The protein below binds the small molecule below.
Small molecule (SMILES): CC(=O)N[C@H]1[C@H](O[C@H]2[C@H](O)[C@@H](NC(C)=O)CO[C@@H]2CO)O[C@H](CO)[C@@H](O)[C@@H]1O

Binding-site contacts:
Ligand atom C3 contacts residue THR124 of chain 1.C at 4.5 Å.
Ligand atom C5 contacts residue ASN122 of chain 1.C at 3.8 Å.
Ligand atom C1 contacts residue ASN122 of chain 1.C at 1.5 Å.
Ligand atom C1 contacts residue ALA123 of chain 1.C at 3.9 Å (hydrophobic).
Ligand atom O7 contacts residue ASN122 of chain 1.C at 4.3 Å.
Ligand atom C8 contacts residue ASN125 of chain 1.C at 4.0 Å.
Ligand atom N2 contacts residue ASN122 of chain 1.C at 2.8 Å (h-bond).
Ligand atom O5 contacts residue ASN125 of chain 1.C at 4.4 Å.
Ligand atom C8 contacts residue ALA123 of chain 1.C at 3.6 Å (hydrophobic).
Ligand atom C2 contacts residue ASN125 of chain 1.C at 4.5 Å.
Ligand atom C1 contacts residue ASN125 of chain 1.C at 4.1 Å.
Ligand atom C8 contacts residue GLU154 of chain 1.C at 4.2 Å.
Ligand atom C7 contacts residue ALA123 of chain 1.C at 3.8 Å (hydrophobic).
Ligand atom N2 contacts residue ALA123 of chain 1.C at 3.0 Å (h-bond).
Ligand atom N2 contacts residue THR124 of chain 1.C at 4.2 Å.
Ligand atom C4 contacts residue ASN122 of chain 1.C at 4.4 Å.
Ligand atom O6 contacts residue VAL127 of chain 1.C at 4.3 Å.
Ligand atom C4 contacts residue ASN125 of chain 1.C at 4.2 Å.
Ligand atom C2 contacts residue ASN122 of chain 1.C at 2.5 Å.
Ligand atom O4 contacts residue ASN125 of chain 1.C at 4.2 Å.
Ligand atom C6 contacts residue VAL171 of chain 1.C at 4.1 Å (hydrophobic).
Ligand atom C3 contacts residue ASN122 of chain 1.C at 3.9 Å.
Ligand atom O5 contacts residue VAL127 of chain 1.C at 3.8 Å.
Ligand atom C5 contacts residue ASN125 of chain 1.C at 3.8 Å.
Ligand atom C8 contacts residue VAL171 of chain 1.C at 3.5 Å (hydrophobic).
Ligand atom C6 contacts residue VAL127 of chain 1.C at 3.8 Å (hydrophobic).
Ligand atom O5 contacts residue ASN122 of chain 1.C at 2.5 Å (h-bond).
Ligand atom C5 contacts residue VAL127 of chain 1.C at 4.2 Å (hydrophobic).
Ligand atom C2 contacts residue ALA123 of chain 1.C at 4.0 Å (hydrophobic).
Ligand atom C3 contacts residue ASN125 of chain 1.C at 3.8 Å.
Ligand atom C7 contacts residue ASN122 of chain 1.C at 3.7 Å.
Ligand atom O7 contacts residue ASN125 of chain 1.C at 4.4 Å.

Sequence of chain 1.C:
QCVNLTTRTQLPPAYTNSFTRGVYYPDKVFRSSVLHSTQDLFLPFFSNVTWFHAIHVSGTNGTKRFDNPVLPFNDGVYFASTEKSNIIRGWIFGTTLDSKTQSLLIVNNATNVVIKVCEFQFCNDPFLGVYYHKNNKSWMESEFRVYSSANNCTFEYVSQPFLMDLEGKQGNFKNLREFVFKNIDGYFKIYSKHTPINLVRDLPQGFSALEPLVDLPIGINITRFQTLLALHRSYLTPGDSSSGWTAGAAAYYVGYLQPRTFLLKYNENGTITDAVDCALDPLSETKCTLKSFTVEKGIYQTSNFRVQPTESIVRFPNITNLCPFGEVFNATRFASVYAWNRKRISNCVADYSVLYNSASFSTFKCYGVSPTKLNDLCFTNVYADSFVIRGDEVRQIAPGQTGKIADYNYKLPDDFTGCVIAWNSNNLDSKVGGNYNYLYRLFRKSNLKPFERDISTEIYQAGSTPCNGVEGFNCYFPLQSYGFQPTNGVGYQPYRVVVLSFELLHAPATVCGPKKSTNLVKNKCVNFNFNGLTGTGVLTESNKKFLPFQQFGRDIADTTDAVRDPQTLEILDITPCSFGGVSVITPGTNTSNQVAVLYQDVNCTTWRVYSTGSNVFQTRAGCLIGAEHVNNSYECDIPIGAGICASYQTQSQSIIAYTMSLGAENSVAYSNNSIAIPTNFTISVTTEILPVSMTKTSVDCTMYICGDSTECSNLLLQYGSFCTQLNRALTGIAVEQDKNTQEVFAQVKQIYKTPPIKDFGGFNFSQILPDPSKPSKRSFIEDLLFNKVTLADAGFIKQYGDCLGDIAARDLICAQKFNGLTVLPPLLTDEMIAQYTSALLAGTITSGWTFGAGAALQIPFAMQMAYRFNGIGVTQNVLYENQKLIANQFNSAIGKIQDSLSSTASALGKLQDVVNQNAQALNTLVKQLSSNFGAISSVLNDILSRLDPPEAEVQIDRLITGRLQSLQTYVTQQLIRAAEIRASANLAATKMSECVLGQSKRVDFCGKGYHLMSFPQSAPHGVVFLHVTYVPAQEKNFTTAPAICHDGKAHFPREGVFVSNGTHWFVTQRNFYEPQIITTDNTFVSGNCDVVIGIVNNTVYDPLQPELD